This small molecule binds to this protein.
Small molecule (SMILES): NCCCCC(=O)N[C@H]1Cc2ccccc2[C@H]1Cc1ccc2c(c1C(=O)O)OCO2

Sequence of chain 1.B:
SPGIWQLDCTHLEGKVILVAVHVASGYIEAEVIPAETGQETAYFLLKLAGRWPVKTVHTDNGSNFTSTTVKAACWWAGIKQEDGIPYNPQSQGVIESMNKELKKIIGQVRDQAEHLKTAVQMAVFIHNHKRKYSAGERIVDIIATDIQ

Sequence of chain 1.A:
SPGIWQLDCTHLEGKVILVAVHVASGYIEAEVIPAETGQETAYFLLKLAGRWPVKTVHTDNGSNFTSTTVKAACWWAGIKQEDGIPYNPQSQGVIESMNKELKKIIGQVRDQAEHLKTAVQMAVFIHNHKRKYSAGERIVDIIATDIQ

Binding-site contacts:
Ligand atom C16 contacts residue HIS142 of chain 1.B at 4.0 Å.
Ligand atom C11 contacts residue TYR70 of chain 1.A at 4.0 Å (hydrophobic).
Ligand atom C13 contacts residue GLU141 of chain 1.B at 3.4 Å.
Ligand atom O29 contacts residue HIS142 of chain 1.B at 3.1 Å (h-bond).
Ligand atom O26 contacts residue ALA140 of chain 1.B at 3.8 Å.
Ligand atom C3 contacts residue MET149 of chain 1.B at 3.2 Å (hydrophobic).
Ligand atom C12 contacts residue THR145 of chain 1.B at 3.1 Å.
Ligand atom O30 contacts residue ALA140 of chain 1.B at 3.7 Å.
Ligand atom O30 contacts residue GLU141 of chain 1.B at 3.2 Å (salt-bridge).
Ligand atom C6 contacts residue TYR70 of chain 1.A at 4.1 Å (hydrophobic).
Ligand atom C13 contacts residue HIS142 of chain 1.B at 3.9 Å.
Ligand atom C15 contacts residue GLN139 of chain 1.B at 3.9 Å.
Ligand atom C8 contacts residue MET149 of chain 1.B at 3.9 Å (hydrophobic).
Ligand atom C1 contacts residue MET149 of chain 1.B at 3.5 Å (hydrophobic).
Ligand atom C16 contacts residue TYR70 of chain 1.A at 4.0 Å (hydrophobic).
Ligand atom C1 contacts residue TRP103 of chain 1.A at 3.8 Å (hydrophobic).
Ligand atom C12 contacts residue GLN66 of chain 1.A at 3.8 Å.
Ligand atom C11 contacts residue GLN66 of chain 1.A at 3.5 Å.
Ligand atom C18 contacts residue ALA99 of chain 1.A at 4.1 Å (hydrophobic).
Ligand atom C4 contacts residue ALA100 of chain 1.A at 3.9 Å (hydrophobic).
Ligand atom C5 contacts residue GLN66 of chain 1.A at 3.4 Å.
Ligand atom O28 contacts residue GLN66 of chain 1.A at 3.8 Å.
Ligand atom O26 contacts residue GLU141 of chain 1.B at 2.9 Å (salt-bridge).
Ligand atom O30 contacts residue THR145 of chain 1.B at 2.6 Å (h-bond).
Ligand atom C6 contacts residue GLN66 of chain 1.A at 3.3 Å.
Ligand atom C11 contacts residue THR145 of chain 1.B at 3.9 Å.
Ligand atom O28 contacts residue TYR70 of chain 1.A at 3.5 Å.
Ligand atom C7 contacts residue THR145 of chain 1.B at 3.4 Å.
Ligand atom C3 contacts residue TRP103 of chain 1.A at 3.7 Å (hydrophobic).
Ligand atom O29 contacts residue THR145 of chain 1.B at 2.8 Å (h-bond).
Ligand atom C16 contacts residue LYS144 of chain 1.B at 3.7 Å.
Ligand atom O30 contacts residue HIS142 of chain 1.B at 3.0 Å (h-bond).
Ligand atom O27 contacts residue ALA99 of chain 1.A at 3.9 Å.
Ligand atom C10 contacts residue GLN66 of chain 1.A at 3.9 Å.
Ligand atom C2 contacts residue ALA100 of chain 1.A at 3.6 Å (hydrophobic).
Ligand atom C5 contacts residue THR96 of chain 1.A at 3.7 Å.
Ligand atom C16 contacts residue THR145 of chain 1.B at 3.3 Å.
Ligand atom C2 contacts residue LEU73 of chain 1.A at 3.8 Å (hydrophobic).
Ligand atom C1 contacts residue ALA100 of chain 1.A at 3.8 Å (hydrophobic).
Ligand atom C13 contacts residue THR145 of chain 1.B at 3.4 Å.